Binding-site contacts:
Ligand atom C11 contacts residue ILE218 of chain 1.A at 3.5 Å (hydrophobic).
Ligand atom C08 contacts residue PHE235 of chain 1.A at 3.7 Å (hydrophobic).
Ligand atom C15 contacts residue PEG1 of chain 1.I at 3.1 Å.
Ligand atom C10 contacts residue ILE218 of chain 1.A at 3.5 Å (hydrophobic).
Ligand atom C08 contacts residue HEM1 of chain 1.B at 3.2 Å.
Ligand atom C18 contacts residue HEM1 of chain 1.B at 3.5 Å.
Ligand atom C24 contacts residue TYR357 of chain 1.A at 3.1 Å (hydrophobic).
Ligand atom C04 contacts residue HEM1 of chain 1.B at 3.8 Å.
Ligand atom N07 contacts residue GLU243 of chain 1.A at 2.8 Å (salt-bridge).
Ligand atom N16 contacts residue HEM1 of chain 1.B at 2.7 Å (h-bond).
Ligand atom C12 contacts residue HEM1 of chain 1.B at 3.4 Å.
Ligand atom C12 contacts residue ILE218 of chain 1.A at 3.8 Å (hydrophobic).
Ligand atom C11 contacts residue HEM1 of chain 1.B at 3.4 Å.
Ligand atom C08 contacts residue ASN236 of chain 1.A at 3.8 Å.
Ligand atom C17 contacts residue HEM1 of chain 1.B at 3.4 Å.
Ligand atom N07 contacts residue TYR239 of chain 1.A at 3.7 Å.
Ligand atom C12 contacts residue PEG1 of chain 1.I at 3.5 Å.
Ligand atom C08 contacts residue GLY237 of chain 1.A at 3.5 Å.
Ligand atom C09 contacts residue ILE218 of chain 1.A at 3.8 Å (hydrophobic).
Ligand atom C14 contacts residue HEM1 of chain 1.B at 3.6 Å.
Ligand atom N07 contacts residue TRP238 of chain 1.A at 2.9 Å (h-bond).
Ligand atom N07 contacts residue HEM1 of chain 1.B at 3.5 Å.
Ligand atom C14 contacts residue GLU243 of chain 1.A at 3.2 Å.
Ligand atom C11 contacts residue PEG1 of chain 1.I at 3.2 Å.
Ligand atom N01 contacts residue GLU243 of chain 1.A at 2.8 Å (salt-bridge).
Ligand atom C18 contacts residue TYR357 of chain 1.A at 3.5 Å (hydrophobic).
Ligand atom C18 contacts residue PEG1 of chain 1.I at 3.4 Å.
Ligand atom C05 contacts residue ILE218 of chain 1.A at 3.7 Å (hydrophobic).
Ligand atom C19 contacts residue TYR357 of chain 1.A at 3.8 Å (hydrophobic).
Ligand atom C15 contacts residue HEM1 of chain 1.B at 3.4 Å.
Ligand atom C03 contacts residue HEM1 of chain 1.B at 3.3 Å.
Ligand atom C02 contacts residue GLU243 of chain 1.A at 3.6 Å.
Ligand atom C10 contacts residue HEM1 of chain 1.B at 3.8 Å.
Ligand atom N16 contacts residue PEG1 of chain 1.I at 3.5 Å (h-bond).
Ligand atom C02 contacts residue HEM1 of chain 1.B at 3.6 Å.
Ligand atom C13 contacts residue HEM1 of chain 1.B at 3.4 Å.
Ligand atom N16 contacts residue TRP329 of chain 1.A at 3.8 Å.
Ligand atom C09 contacts residue GLU243 of chain 1.A at 3.8 Å.
Ligand atom C06 contacts residue GLU243 of chain 1.A at 3.7 Å.
Ligand atom C17 contacts residue TRP329 of chain 1.A at 3.7 Å (hydrophobic).

Sequence of chain 1.A:
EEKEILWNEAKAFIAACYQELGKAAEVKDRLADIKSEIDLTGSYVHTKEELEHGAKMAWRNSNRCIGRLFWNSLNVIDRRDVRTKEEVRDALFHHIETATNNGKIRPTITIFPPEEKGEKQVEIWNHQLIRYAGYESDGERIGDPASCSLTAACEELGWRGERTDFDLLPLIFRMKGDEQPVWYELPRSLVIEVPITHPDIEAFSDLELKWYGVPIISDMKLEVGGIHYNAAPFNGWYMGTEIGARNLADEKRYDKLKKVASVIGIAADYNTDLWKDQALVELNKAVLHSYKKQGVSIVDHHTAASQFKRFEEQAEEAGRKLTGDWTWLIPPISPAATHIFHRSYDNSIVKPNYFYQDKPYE

A small-molecule ligand and the protein it binds are described below.
Small molecule (SMILES): Cc1cc(N)nc(-c2ccc(CNCCc3cccc(F)c3)cc2)c1